Binding-site contacts:
Ligand atom O5 contacts residue ASN12 of chain 2.M at 2.8 Å (h-bond).
Ligand atom N2 contacts residue ASN12 of chain 2.M at 3.8 Å.
Ligand atom O7 contacts residue ASN12 of chain 2.M at 3.6 Å.
Ligand atom C2 contacts residue ASN12 of chain 2.M at 3.3 Å.
Ligand atom C7 contacts residue ASN12 of chain 2.M at 3.9 Å.
Ligand atom C1 contacts residue ASN12 of chain 2.M at 2.2 Å.
Ligand atom C5 contacts residue ASN12 of chain 2.M at 4.2 Å.

A small-molecule ligand and the protein it binds are described below.
Small molecule (SMILES): CC(=O)N[C@H]1[C@H](O[C@H]2[C@H](O)[C@@H](NC(C)=O)CO[C@@H]2CO)O[C@H](CO)[C@@H](O)[C@@H]1O

Sequence of chain 2.M:
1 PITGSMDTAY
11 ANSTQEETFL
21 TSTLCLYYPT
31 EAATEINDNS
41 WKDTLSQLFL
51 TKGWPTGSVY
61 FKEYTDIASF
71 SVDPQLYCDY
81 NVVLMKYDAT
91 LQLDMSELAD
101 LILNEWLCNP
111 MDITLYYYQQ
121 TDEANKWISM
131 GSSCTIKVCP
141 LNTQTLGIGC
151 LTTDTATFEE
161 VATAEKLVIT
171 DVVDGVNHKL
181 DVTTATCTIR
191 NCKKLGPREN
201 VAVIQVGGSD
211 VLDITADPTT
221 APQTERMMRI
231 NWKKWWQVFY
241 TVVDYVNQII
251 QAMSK